Sequence of chain 14.C:
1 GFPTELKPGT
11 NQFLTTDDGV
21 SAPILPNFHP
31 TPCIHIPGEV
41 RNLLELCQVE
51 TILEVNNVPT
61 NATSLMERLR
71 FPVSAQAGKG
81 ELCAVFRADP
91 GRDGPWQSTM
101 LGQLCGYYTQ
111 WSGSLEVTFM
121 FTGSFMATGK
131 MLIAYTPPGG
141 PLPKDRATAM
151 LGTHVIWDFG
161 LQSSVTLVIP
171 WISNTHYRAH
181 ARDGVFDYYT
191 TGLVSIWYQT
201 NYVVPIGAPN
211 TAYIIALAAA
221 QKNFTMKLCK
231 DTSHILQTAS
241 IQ

Sequence of chain 15.C:
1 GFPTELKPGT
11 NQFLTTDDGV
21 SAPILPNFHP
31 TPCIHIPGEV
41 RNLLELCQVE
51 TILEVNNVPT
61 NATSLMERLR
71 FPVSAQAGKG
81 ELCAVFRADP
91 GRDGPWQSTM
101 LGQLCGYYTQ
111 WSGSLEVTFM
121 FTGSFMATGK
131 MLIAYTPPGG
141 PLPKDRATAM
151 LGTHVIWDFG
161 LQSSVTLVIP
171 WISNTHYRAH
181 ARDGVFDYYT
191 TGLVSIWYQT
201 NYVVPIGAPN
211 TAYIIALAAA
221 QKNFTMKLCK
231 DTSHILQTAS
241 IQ

Binding-site contacts:
Ligand atom CAS contacts residue TYR201 of chain 14.A at 3.7 Å (hydrophobic).
Ligand atom CAK contacts residue PHE155 of chain 14.A at 2.9 Å (hydrophobic).
Ligand atom CAA contacts residue SER178 of chain 14.A at 3.5 Å.
Ligand atom NAT contacts residue PHE155 of chain 14.A at 3.6 Å.
Ligand atom CAS contacts residue ASN228 of chain 14.A at 3.8 Å.
Ligand atom CAQ contacts residue ILE113 of chain 14.A at 3.9 Å (hydrophobic).
Ligand atom CBA contacts residue ILE111 of chain 14.A at 3.7 Å (hydrophobic).
Ligand atom CAG contacts residue GLN202 of chain 14.A at 3.5 Å.
Ligand atom OAW contacts residue ILE111 of chain 14.A at 3.2 Å.
Ligand atom CAA contacts residue VAL179 of chain 14.A at 3.1 Å (hydrophobic).
Ligand atom CBB contacts residue ASN228 of chain 14.A at 3.7 Å.
Ligand atom CAJ contacts residue PHE135 of chain 14.A at 3.1 Å (hydrophobic).
Ligand atom CAB contacts residue PHE135 of chain 14.A at 3.8 Å (hydrophobic).
Ligand atom CAF contacts residue ASN228 of chain 14.A at 3.8 Å.
Ligand atom CAA contacts residue TYR153 of chain 14.A at 3.9 Å (hydrophobic).
Ligand atom NAC contacts residue ALA275 of chain 14.A at 3.5 Å.
Ligand atom CAL contacts residue THR114 of chain 14.A at 3.8 Å.
Ligand atom CAR contacts residue TYR201 of chain 14.A at 3.2 Å (hydrophobic).
Ligand atom CAN contacts residue PHE135 of chain 14.A at 3.4 Å (hydrophobic).
Ligand atom CAM contacts residue PHE155 of chain 14.A at 3.8 Å (hydrophobic).
Ligand atom CAH contacts residue VAL192 of chain 14.A at 3.5 Å (hydrophobic).
Ligand atom CAR contacts residue ASN228 of chain 14.A at 3.7 Å.
Ligand atom OAW contacts residue MET195 of chain 14.A at 3.5 Å.
Ligand atom CAY contacts residue THR114 of chain 14.A at 3.8 Å.
Ligand atom CAJ contacts residue VAL192 of chain 14.A at 3.7 Å (hydrophobic).
Ligand atom CAG contacts residue ASN228 of chain 14.A at 3.3 Å.
Ligand atom CAI contacts residue PHE155 of chain 14.A at 3.1 Å (hydrophobic).
Ligand atom OAD contacts residue ASP112 of chain 14.A at 3.4 Å.
Ligand atom CAH contacts residue PHE135 of chain 14.A at 3.4 Å (hydrophobic).
Ligand atom OAD contacts residue ILE113 of chain 14.A at 3.1 Å (h-bond).
Ligand atom CAE contacts residue PHE137 of chain 14.A at 3.9 Å (hydrophobic).
Ligand atom OAV contacts residue VAL190 of chain 14.A at 3.9 Å.
Ligand atom CAM contacts residue PRO177 of chain 14.A at 3.6 Å (hydrophobic).
Ligand atom CAA contacts residue PRO177 of chain 14.A at 3.5 Å (hydrophobic).
Ligand atom CAB contacts residue PHE131 of chain 14.A at 3.8 Å (hydrophobic).
Ligand atom CAZ contacts residue VAL192 of chain 14.A at 3.6 Å (hydrophobic).
Ligand atom NBE contacts residue TRP203 of chain 14.A at 3.8 Å.
Ligand atom CAF contacts residue GLN202 of chain 14.A at 3.5 Å.
Ligand atom CAF contacts residue TRP203 of chain 14.A at 3.7 Å (hydrophobic).
Ligand atom NAC contacts residue THR114 of chain 14.A at 3.1 Å (h-bond).

Sequence of chain 14.A:
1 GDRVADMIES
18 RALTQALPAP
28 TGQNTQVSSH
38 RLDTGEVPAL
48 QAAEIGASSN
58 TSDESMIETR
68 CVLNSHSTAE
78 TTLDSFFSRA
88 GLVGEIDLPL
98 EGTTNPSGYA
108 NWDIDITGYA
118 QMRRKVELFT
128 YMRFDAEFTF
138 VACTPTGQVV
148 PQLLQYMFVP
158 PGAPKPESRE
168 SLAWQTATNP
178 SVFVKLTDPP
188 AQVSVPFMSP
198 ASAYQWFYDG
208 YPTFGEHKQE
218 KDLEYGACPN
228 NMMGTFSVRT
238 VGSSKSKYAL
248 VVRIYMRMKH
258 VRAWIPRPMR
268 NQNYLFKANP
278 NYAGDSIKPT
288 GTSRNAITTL

The protein below binds the small molecule below.
Small molecule (SMILES): CCO/N=C/c1ccc(OCC[C@@H](C)CCN2CCN(c3ccnc(N)c3)C2=O)cc1